Binding-site contacts:
Ligand atom C17 contacts residue PHE308 of chain 1.C at 3.9 Å (hydrophobic).
Ligand atom C7 contacts residue PHE273 of chain 1.C at 3.6 Å (hydrophobic).
Ligand atom C14 contacts residue MET213 of chain 1.C at 4.0 Å (hydrophobic).
Ligand atom C16 contacts residue PHE308 of chain 1.C at 3.2 Å (hydrophobic).
Ligand atom C6 contacts residue PHE304 of chain 1.C at 4.0 Å (hydrophobic).
Ligand atom C18 contacts residue PHE304 of chain 1.C at 3.9 Å (hydrophobic).
Ligand atom C4 contacts residue PHE304 of chain 1.C at 3.7 Å (hydrophobic).
Ligand atom C12 contacts residue PHE304 of chain 1.C at 3.9 Å (hydrophobic).
Ligand atom N3 contacts residue PHE273 of chain 1.C at 3.9 Å.
Ligand atom C18 contacts residue GLN301 of chain 1.C at 3.4 Å.
Ligand atom N4 contacts residue PHE304 of chain 1.C at 3.4 Å.
Ligand atom N4 contacts residue PHE273 of chain 1.C at 3.7 Å.
Ligand atom C5 contacts residue PHE273 of chain 1.C at 3.6 Å (hydrophobic).
Ligand atom C5 contacts residue PHE304 of chain 1.C at 3.4 Å (hydrophobic).
Ligand atom C9 contacts residue MET213 of chain 1.C at 3.8 Å (hydrophobic).
Ligand atom C20 contacts residue PHE291 of chain 1.C at 4.1 Å (hydrophobic).
Ligand atom O4 contacts residue THR148 of chain 1.C at 2.9 Å.
Ligand atom O2 contacts residue PHE304 of chain 1.C at 3.3 Å.
Ligand atom C13 contacts residue TYR98 of chain 1.C at 3.5 Å (hydrophobic).
Ligand atom C2 contacts residue PHE273 of chain 1.C at 4.0 Å (hydrophobic).
Ligand atom C15 contacts residue MET213 of chain 1.C at 4.1 Å (hydrophobic).
Ligand atom C3 contacts residue PHE273 of chain 1.C at 3.9 Å (hydrophobic).
Ligand atom O3 contacts residue MET213 of chain 1.C at 3.7 Å.
Ligand atom O1 contacts residue LEU270 of chain 1.C at 4.0 Å.
Ligand atom C3 contacts residue PHE304 of chain 1.C at 3.6 Å (hydrophobic).
Ligand atom N3 contacts residue PHE304 of chain 1.C at 3.4 Å.
Ligand atom C15 contacts residue PHE308 of chain 1.C at 4.0 Å (hydrophobic).
Ligand atom O5 contacts residue MET213 of chain 1.C at 3.0 Å.
Ligand atom C1 contacts residue PHE304 of chain 1.C at 3.9 Å (hydrophobic).
Ligand atom O1 contacts residue GLN301 of chain 1.C at 3.3 Å (h-bond).
Ligand atom C6 contacts residue PHE273 of chain 1.C at 3.6 Å (hydrophobic).
Ligand atom O1 contacts residue ILE269 of chain 1.C at 4.1 Å.
Ligand atom C13 contacts residue PHE304 of chain 1.C at 4.1 Å (hydrophobic).
Ligand atom C12 contacts residue TYR98 of chain 1.C at 4.0 Å (hydrophobic).
Ligand atom C4 contacts residue PHE273 of chain 1.C at 3.8 Å (hydrophobic).
Ligand atom N2 contacts residue PHE304 of chain 1.C at 3.8 Å.
Ligand atom C18 contacts residue SER300 of chain 1.C at 3.9 Å.
Ligand atom O1 contacts residue PHE304 of chain 1.C at 3.7 Å.
Ligand atom C2 contacts residue PHE304 of chain 1.C at 3.5 Å (hydrophobic).
Ligand atom C11 contacts residue PHE304 of chain 1.C at 3.9 Å (hydrophobic).

Sequence of chain 1.C:
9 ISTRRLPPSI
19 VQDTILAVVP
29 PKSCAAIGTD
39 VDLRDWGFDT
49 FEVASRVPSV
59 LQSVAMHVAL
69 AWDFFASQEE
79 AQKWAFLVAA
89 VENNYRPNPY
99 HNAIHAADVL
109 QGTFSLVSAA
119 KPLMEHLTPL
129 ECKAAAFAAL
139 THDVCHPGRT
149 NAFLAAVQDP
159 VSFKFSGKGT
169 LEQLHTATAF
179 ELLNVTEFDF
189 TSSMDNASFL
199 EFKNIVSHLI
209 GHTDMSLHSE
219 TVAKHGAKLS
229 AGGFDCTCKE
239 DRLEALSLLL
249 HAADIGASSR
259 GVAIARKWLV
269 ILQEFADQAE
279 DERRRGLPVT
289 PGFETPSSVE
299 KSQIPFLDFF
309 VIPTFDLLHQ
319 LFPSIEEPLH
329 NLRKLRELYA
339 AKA

The small molecule below binds the protein below.
Small molecule (SMILES): CCCc1nn(C)c2c(=O)[nH]c(-c3cc(S(=O)(=O)NC(=O)OC(C)C)ccc3OCC)nc12